Sequence of chain 1.G:
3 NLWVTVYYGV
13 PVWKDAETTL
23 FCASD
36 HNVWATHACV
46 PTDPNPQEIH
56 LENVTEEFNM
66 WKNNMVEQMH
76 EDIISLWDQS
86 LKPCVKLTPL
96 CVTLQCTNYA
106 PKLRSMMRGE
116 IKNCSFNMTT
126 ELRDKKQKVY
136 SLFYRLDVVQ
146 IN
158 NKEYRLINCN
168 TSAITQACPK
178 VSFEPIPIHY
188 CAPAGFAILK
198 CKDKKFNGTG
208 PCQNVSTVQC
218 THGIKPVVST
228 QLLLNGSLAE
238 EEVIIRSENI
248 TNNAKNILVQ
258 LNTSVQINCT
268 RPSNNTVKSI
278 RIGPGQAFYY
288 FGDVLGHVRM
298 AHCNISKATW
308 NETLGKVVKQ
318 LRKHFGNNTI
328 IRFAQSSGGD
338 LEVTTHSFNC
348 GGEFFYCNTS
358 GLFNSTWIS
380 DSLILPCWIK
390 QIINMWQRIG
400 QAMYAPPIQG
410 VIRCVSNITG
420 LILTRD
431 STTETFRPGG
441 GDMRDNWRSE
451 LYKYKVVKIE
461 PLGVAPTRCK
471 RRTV

Binding-site contacts:
Ligand atom C7 contacts residue TYR104 of chain 1.G at 4.4 Å (hydrophobic).
Ligand atom C1 contacts residue ASN118 of chain 1.G at 1.4 Å.
Ligand atom C1 contacts residue TYR135 of chain 1.G at 4.1 Å (hydrophobic).
Ligand atom C7 contacts residue ASN118 of chain 1.G at 4.0 Å.
Ligand atom C5 contacts residue TYR135 of chain 1.G at 4.1 Å (hydrophobic).
Ligand atom C8 contacts residue GLY289 of chain 1.G at 4.4 Å.
Ligand atom O5 contacts residue TYR135 of chain 1.G at 4.3 Å.
Ligand atom C2 contacts residue ASN118 of chain 1.G at 2.5 Å.
Ligand atom C5 contacts residue ASN118 of chain 1.G at 3.6 Å.
Ligand atom C8 contacts residue TYR104 of chain 1.G at 4.4 Å (hydrophobic).
Ligand atom C8 contacts residue LEU137 of chain 1.G at 3.9 Å (hydrophobic).
Ligand atom C4 contacts residue ASN118 of chain 1.G at 4.2 Å.
Ligand atom C8 contacts residue ASP290 of chain 1.G at 4.2 Å.
Ligand atom N2 contacts residue ASN118 of chain 1.G at 3.0 Å (h-bond).
Ligand atom C3 contacts residue ASN118 of chain 1.G at 3.8 Å.
Ligand atom C8 contacts residue ASN118 of chain 1.G at 4.5 Å.
Ligand atom O7 contacts residue TYR104 of chain 1.G at 4.2 Å.
Ligand atom O5 contacts residue ASN118 of chain 1.G at 2.3 Å (h-bond).
Ligand atom C7 contacts residue LEU137 of chain 1.G at 4.5 Å (hydrophobic).

This protein binds this small molecule.
Small molecule (SMILES): CC(=O)N[C@@H]1[C@@H](O)[C@H](O)[C@@H](CO)O[C@H]1O